Binding-site contacts:
Ligand atom CAB contacts residue ILE237 of chain 1.D at 3.6 Å (hydrophobic).
Ligand atom N6A contacts residue ILE237 of chain 1.D at 2.8 Å (h-bond).
Ligand atom CAE contacts residue GLU191 of chain 1.D at 3.6 Å.
Ligand atom OAD contacts residue GLY236 of chain 1.D at 3.4 Å.
Ligand atom CAG contacts residue ILE326 of chain 1.D at 3.5 Å (hydrophobic).
Ligand atom OAD contacts residue GLY298 of chain 1.D at 2.6 Å (h-bond).
Ligand atom C2A contacts residue ASN238 of chain 1.D at 3.6 Å.
Ligand atom OAD contacts residue ILE237 of chain 1.D at 2.9 Å (h-bond).
Ligand atom CAI contacts residue ARG256 of chain 1.D at 3.2 Å.
Ligand atom OAL contacts residue ARG256 of chain 1.D at 2.6 Å.
Ligand atom CAF contacts residue GLN301 of chain 1.D at 3.6 Å.
Ligand atom P3' contacts residue HIS224 of chain 1.D at 3.6 Å.
Ligand atom OAK contacts residue LEU253 of chain 1.D at 3.5 Å.
Ligand atom CAJ contacts residue ARG256 of chain 1.D at 3.4 Å.
Ligand atom N1A contacts residue LEU239 of chain 1.D at 3.3 Å (h-bond).
Ligand atom O4' contacts residue ARG187 of chain 1.D at 3.6 Å.
Ligand atom O5A contacts residue TYR227 of chain 1.D at 2.5 Å (h-bond).
Ligand atom OAK contacts residue ILE327 of chain 1.D at 3.2 Å (h-bond).
Ligand atom N6A contacts residue ALA235 of chain 1.D at 3.1 Å (h-bond).
Ligand atom N1A contacts residue ILE237 of chain 1.D at 3.5 Å (h-bond).
Ligand atom O2' contacts residue LYS240 of chain 1.D at 3.5 Å (salt-bridge).
Ligand atom O9A contacts residue LYS240 of chain 1.D at 3.0 Å (salt-bridge).
Ligand atom O4' contacts residue LEU188 of chain 1.D at 3.6 Å.
Ligand atom OAD contacts residue GLY297 of chain 1.D at 3.2 Å.
Ligand atom CAG contacts residue ILE327 of chain 1.D at 3.4 Å (hydrophobic).
Ligand atom O5P contacts residue PRO320 of chain 1.D at 3.6 Å.
Ligand atom OAK contacts residue GLN418 of chain 1.D at 3.0 Å (h-bond).
Ligand atom O5' contacts residue LEU188 of chain 1.D at 3.5 Å.
Ligand atom O2A contacts residue HIS224 of chain 1.D at 3.6 Å.
Ligand atom C6P contacts residue ALA235 of chain 1.D at 3.5 Å (hydrophobic).
Ligand atom O8A contacts residue HIS224 of chain 1.D at 2.4 Å (h-bond).
Ligand atom CAG contacts residue GLN301 of chain 1.D at 3.6 Å.
Ligand atom OAK contacts residue GLY329 of chain 1.D at 3.2 Å (h-bond).
Ligand atom N4P contacts residue ALA235 of chain 1.D at 2.8 Å (h-bond).
Ligand atom C6A contacts residue ILE237 of chain 1.D at 3.6 Å (hydrophobic).
Ligand atom OAL contacts residue GLU191 of chain 1.D at 2.9 Å (salt-bridge).
Ligand atom N7A contacts residue ALA235 of chain 1.D at 3.3 Å.
Ligand atom C5P contacts residue ALA235 of chain 1.D at 3.6 Å (hydrophobic).
Ligand atom N1A contacts residue ASN238 of chain 1.D at 3.3 Å.
Ligand atom N1A contacts residue ALA190 of chain 1.D at 3.5 Å.

A protein and the small-molecule ligand that binds it are described below.
Small molecule (SMILES): CC(C)(CO[P](=O)(O)O[P](=O)(O)OC[C@H]1O[C@@H](n2cnc3c(N)ncnc32)[C@H](O)[C@@H]1OP(=O)(O)O)[C@@H](O)C(=O)NCCC(=O)NCCNC(=O)Cc1cc(O)cc(O)c1

Sequence of chain 1.D:
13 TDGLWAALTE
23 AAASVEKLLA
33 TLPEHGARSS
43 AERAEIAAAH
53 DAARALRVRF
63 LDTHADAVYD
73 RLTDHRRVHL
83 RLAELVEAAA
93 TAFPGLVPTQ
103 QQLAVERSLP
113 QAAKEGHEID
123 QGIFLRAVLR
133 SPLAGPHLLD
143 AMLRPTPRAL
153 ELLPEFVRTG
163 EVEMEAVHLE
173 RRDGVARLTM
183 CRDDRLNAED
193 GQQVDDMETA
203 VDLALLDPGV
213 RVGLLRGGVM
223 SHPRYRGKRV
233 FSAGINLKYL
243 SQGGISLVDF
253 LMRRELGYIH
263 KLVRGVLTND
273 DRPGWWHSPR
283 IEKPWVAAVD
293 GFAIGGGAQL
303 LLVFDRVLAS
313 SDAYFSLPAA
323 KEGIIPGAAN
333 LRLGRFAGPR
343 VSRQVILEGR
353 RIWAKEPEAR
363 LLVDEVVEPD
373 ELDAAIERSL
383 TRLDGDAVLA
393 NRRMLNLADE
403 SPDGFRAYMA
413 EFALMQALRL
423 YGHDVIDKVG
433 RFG